Binding-site contacts:
Ligand atom CM2 contacts residue ASP59 of chain 1.A at 3.7 Å.
Ligand atom O3 contacts residue ASP59 of chain 1.A at 3.9 Å.
Ligand atom CZ contacts residue PHE45 of chain 1.A at 4.4 Å (hydrophobic).
Ligand atom CV contacts residue ALA60 of chain 1.A at 3.9 Å (hydrophobic).
Ligand atom OM contacts residue ALA60 of chain 1.A at 3.2 Å.
Ligand atom O3 contacts residue SER46 of chain 1.A at 4.4 Å.
Ligand atom O3 contacts residue PHE45 of chain 1.A at 3.3 Å (h-bond).
Ligand atom CV contacts residue GLU112 of chain 1.A at 3.1 Å.
Ligand atom C1 contacts residue LEU114 of chain 1.A at 4.0 Å (hydrophobic).
Ligand atom O1 contacts residue LYS109 of chain 1.A at 4.2 Å.
Ligand atom CV contacts residue ALA98 of chain 1.A at 4.3 Å (hydrophobic).
Ligand atom CC contacts residue LEU114 of chain 1.A at 3.8 Å (hydrophobic).
Ligand atom CM2 contacts residue ALA60 of chain 1.A at 4.0 Å (hydrophobic).
Ligand atom CM2 contacts residue ILE61 of chain 1.A at 4.2 Å (hydrophobic).
Ligand atom O3 contacts residue LYS44 of chain 1.A at 3.5 Å.
Ligand atom CV contacts residue ILE61 of chain 1.A at 3.9 Å (hydrophobic).
Ligand atom CO1 contacts residue LYS44 of chain 1.A at 4.4 Å.
Ligand atom O3 contacts residue ALA60 of chain 1.A at 2.7 Å (h-bond).
Ligand atom CZ contacts residue LYS44 of chain 1.A at 4.0 Å.
Ligand atom O2 contacts residue LEU114 of chain 1.A at 3.9 Å.
Ligand atom CV contacts residue GLY96 of chain 1.A at 4.2 Å.
Ligand atom O1 contacts residue MET113 of chain 1.A at 3.4 Å.
Ligand atom CM1 contacts residue LYS44 of chain 1.A at 3.9 Å.
Ligand atom CZ contacts residue ASP59 of chain 1.A at 3.9 Å.
Ligand atom CO2 contacts residue ASP59 of chain 1.A at 4.4 Å.
Ligand atom OM contacts residue GLU112 of chain 1.A at 4.5 Å.
Ligand atom O3 contacts residue ILE61 of chain 1.A at 4.4 Å.
Ligand atom OM contacts residue ASP59 of chain 1.A at 3.5 Å.
Ligand atom OM contacts residue ILE61 of chain 1.A at 3.5 Å (h-bond).
Ligand atom CO2 contacts residue LEU114 of chain 1.A at 4.5 Å (hydrophobic).
Ligand atom CZ contacts residue ALA60 of chain 1.A at 3.8 Å (hydrophobic).
Ligand atom O1 contacts residue LEU114 of chain 1.A at 3.0 Å (h-bond).
Ligand atom CV contacts residue ASP59 of chain 1.A at 3.8 Å.

Sequence of chain 1.A:
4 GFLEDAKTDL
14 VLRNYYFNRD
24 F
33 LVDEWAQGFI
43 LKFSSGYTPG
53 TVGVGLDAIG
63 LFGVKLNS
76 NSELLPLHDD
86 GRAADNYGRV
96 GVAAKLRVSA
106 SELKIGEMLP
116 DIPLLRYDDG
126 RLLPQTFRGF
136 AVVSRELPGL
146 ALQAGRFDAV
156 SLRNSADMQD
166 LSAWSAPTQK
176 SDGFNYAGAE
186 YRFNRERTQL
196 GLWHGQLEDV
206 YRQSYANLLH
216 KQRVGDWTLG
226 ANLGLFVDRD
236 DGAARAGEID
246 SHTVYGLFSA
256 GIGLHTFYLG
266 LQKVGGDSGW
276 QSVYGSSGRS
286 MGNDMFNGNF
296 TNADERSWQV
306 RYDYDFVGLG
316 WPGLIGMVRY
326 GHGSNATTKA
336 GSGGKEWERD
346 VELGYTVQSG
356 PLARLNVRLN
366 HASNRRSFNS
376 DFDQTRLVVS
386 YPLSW

A small-molecule ligand and the protein it binds are described below.
Small molecule (SMILES): COc1cc(C(=O)[O-])ccc1O